Binding-site contacts:
Ligand atom O4 contacts residue ASP57 of chain 1.B at 2.7 Å (salt-bridge).
Ligand atom C5 contacts residue ASP57 of chain 1.B at 3.5 Å.
Ligand atom C5 contacts residue GLY112 of chain 1.B at 3.5 Å.
Ligand atom C4 contacts residue ASP57 of chain 1.B at 3.5 Å.
Ligand atom C8 contacts residue HIS33 of chain 1.B at 3.4 Å.
Ligand atom O3 contacts residue HIS96 of chain 1.C at 3.6 Å.
Ligand atom C6 contacts residue SER55 of chain 1.B at 3.1 Å.
Ligand atom O5 contacts residue ASN56 of chain 1.D at 2.3 Å (h-bond).
Ligand atom O4 contacts residue THR115 of chain 1.B at 3.7 Å.
Ligand atom C7 contacts residue ASN56 of chain 1.D at 3.1 Å.
Ligand atom O6 contacts residue ASP57 of chain 1.B at 2.9 Å (salt-bridge).
Ligand atom C5 contacts residue TYR54 of chain 1.B at 3.6 Å (hydrophobic).
Ligand atom O6 contacts residue ARG110 of chain 1.B at 3.1 Å (salt-bridge).
Ligand atom C8 contacts residue PHE31 of chain 1.B at 3.2 Å (hydrophobic).
Ligand atom C4 contacts residue GLY112 of chain 1.B at 3.7 Å.
Ligand atom O2 contacts residue THR115 of chain 1.B at 2.8 Å (h-bond).
Ligand atom C5 contacts residue ASN56 of chain 1.D at 3.6 Å.
Ligand atom C2 contacts residue HIS96 of chain 1.C at 3.4 Å.
Ligand atom C2 contacts residue ASN56 of chain 1.D at 2.5 Å.
Ligand atom O4 contacts residue GLY112 of chain 1.B at 3.2 Å (h-bond).
Ligand atom O2 contacts residue GLY112 of chain 1.B at 3.2 Å (h-bond).
Ligand atom C6 contacts residue ASN30 of chain 1.B at 3.5 Å.
Ligand atom O5 contacts residue ARG110 of chain 1.B at 3.0 Å (salt-bridge).
Ligand atom O6 contacts residue PHE31 of chain 1.B at 3.1 Å (h-bond).
Ligand atom N2 contacts residue SER52 of chain 1.B at 3.7 Å.
Ligand atom N2 contacts residue ASN56 of chain 1.D at 3.0 Å (h-bond).
Ligand atom O3 contacts residue SER113 of chain 1.B at 3.5 Å (h-bond).
Ligand atom O6 contacts residue ASP111 of chain 1.B at 3.0 Å (salt-bridge).
Ligand atom C6 contacts residue ASP57 of chain 1.B at 3.6 Å.
Ligand atom C7 contacts residue HIS33 of chain 1.B at 3.2 Å.
Ligand atom O5 contacts residue ASP57 of chain 1.B at 3.5 Å (salt-bridge).
Ligand atom O4 contacts residue ASN97 of chain 1.C at 3.6 Å.
Ligand atom C1 contacts residue ASN56 of chain 1.D at 1.4 Å.
Ligand atom O7 contacts residue ASN56 of chain 1.D at 2.8 Å (h-bond).
Ligand atom O7 contacts residue SER18 of chain 1.A at 3.1 Å.
Ligand atom O3 contacts residue HIS33 of chain 1.B at 3.2 Å (h-bond).
Ligand atom C5 contacts residue ARG110 of chain 1.B at 3.4 Å.
Ligand atom O7 contacts residue SER52 of chain 1.B at 3.2 Å (h-bond).
Ligand atom O7 contacts residue HIS33 of chain 1.B at 3.4 Å.
Ligand atom C6 contacts residue ASP111 of chain 1.B at 3.4 Å.

Sequence of chain 1.A:
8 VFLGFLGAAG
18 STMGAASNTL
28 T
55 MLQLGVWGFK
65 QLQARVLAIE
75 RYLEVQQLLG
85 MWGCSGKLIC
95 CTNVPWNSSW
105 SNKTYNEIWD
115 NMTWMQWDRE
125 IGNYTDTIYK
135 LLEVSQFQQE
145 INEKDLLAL

A small-molecule ligand and the protein it binds are described below.
Small molecule (SMILES): CC(=O)N[C@H]1[C@H](O[C@H]2[C@H](O)[C@@H](NC(C)=O)CO[C@@H]2CO)O[C@H](CO)[C@@H](O[C@@H]2O[C@H](CO[C@H]3O[C@H](CO)[C@@H](O)[C@H](O[C@H]4O[C@H](CO)[C@@H](O)[C@H](O)[C@@H]4O)[C@@H]3O)[C@@H](O)[C@H](O[C@H]3O[C@H](CO)[C@@H](O)[C@H](O)[C@@H]3O)[C@@H]2O)[C@@H]1O

Sequence of chain 1.C:
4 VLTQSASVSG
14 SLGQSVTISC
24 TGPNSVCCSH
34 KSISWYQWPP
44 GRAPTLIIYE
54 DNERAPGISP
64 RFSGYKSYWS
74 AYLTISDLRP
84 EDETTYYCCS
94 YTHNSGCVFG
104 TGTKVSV

Sequence of chain 1.B:
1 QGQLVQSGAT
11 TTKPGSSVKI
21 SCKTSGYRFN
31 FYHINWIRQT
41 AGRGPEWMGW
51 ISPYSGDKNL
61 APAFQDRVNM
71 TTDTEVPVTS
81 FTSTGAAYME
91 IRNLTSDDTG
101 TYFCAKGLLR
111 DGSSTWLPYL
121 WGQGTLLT

Sequence of chain 1.D:
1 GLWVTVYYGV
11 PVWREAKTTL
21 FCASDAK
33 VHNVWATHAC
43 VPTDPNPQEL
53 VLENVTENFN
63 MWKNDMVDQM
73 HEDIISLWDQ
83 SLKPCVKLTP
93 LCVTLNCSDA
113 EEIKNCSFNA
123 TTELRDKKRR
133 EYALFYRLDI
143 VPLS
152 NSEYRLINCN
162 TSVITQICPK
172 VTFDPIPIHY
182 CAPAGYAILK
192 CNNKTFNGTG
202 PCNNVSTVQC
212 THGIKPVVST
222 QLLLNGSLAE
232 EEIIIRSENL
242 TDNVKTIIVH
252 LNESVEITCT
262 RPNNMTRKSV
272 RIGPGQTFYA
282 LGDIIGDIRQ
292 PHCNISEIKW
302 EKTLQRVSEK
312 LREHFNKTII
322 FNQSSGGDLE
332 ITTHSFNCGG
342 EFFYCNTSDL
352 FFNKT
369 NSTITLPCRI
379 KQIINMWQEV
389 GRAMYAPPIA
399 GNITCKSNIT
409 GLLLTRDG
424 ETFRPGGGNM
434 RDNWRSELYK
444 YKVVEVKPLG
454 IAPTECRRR